Binding-site contacts:
Ligand atom O3G contacts residue SER49 of chain 1.A at 3.1 Å (h-bond).
Ligand atom N3B contacts residue SER49 of chain 1.A at 2.9 Å (h-bond).
Ligand atom O2G contacts residue MG1 of chain 1.F at 2.0 Å.
Ligand atom O2G contacts residue THR164 of chain 1.A at 3.2 Å (h-bond).
Ligand atom O3G contacts residue GLY166 of chain 1.A at 3.6 Å.
Ligand atom O1G contacts residue GLY256 of chain 1.A at 3.5 Å (h-bond).
Ligand atom O2A contacts residue MG1 of chain 1.F at 3.5 Å.
Ligand atom O3G contacts residue THR164 of chain 1.A at 2.6 Å (h-bond).
Ligand atom O5' contacts residue GLY256 of chain 1.A at 3.5 Å (h-bond).
Ligand atom O3G contacts residue ALA165 of chain 1.A at 3.0 Å (h-bond).
Ligand atom N1 contacts residue ALA472 of chain 1.A at 3.7 Å.
Ligand atom O3A contacts residue GLY256 of chain 1.A at 3.1 Å (h-bond).
Ligand atom O2B contacts residue ARG53 of chain 1.A at 3.0 Å (salt-bridge).
Ligand atom C5 contacts residue GLY469 of chain 1.A at 3.7 Å.
Ligand atom O1G contacts residue GLY255 of chain 1.A at 3.8 Å.
Ligand atom PB contacts residue SER50 of chain 1.A at 3.7 Å.
Ligand atom N7 contacts residue GLY468 of chain 1.A at 3.8 Å.
Ligand atom N6 contacts residue ALA472 of chain 1.A at 3.5 Å.
Ligand atom PG contacts residue THR164 of chain 1.A at 3.4 Å.
Ligand atom O5' contacts residue GLY255 of chain 1.A at 3.7 Å.
Ligand atom O3A contacts residue SER50 of chain 1.A at 3.4 Å (h-bond).
Ligand atom O1B contacts residue SER50 of chain 1.A at 2.7 Å (h-bond).
Ligand atom PB contacts residue ARG53 of chain 1.A at 3.8 Å.
Ligand atom O2B contacts residue MG1 of chain 1.F at 2.4 Å.
Ligand atom O1B contacts residue SER49 of chain 1.A at 3.2 Å (h-bond).
Ligand atom C2 contacts residue LEU529 of chain 1.A at 3.5 Å (hydrophobic).
Ligand atom O1B contacts residue ARG53 of chain 1.A at 3.1 Å (salt-bridge).
Ligand atom O1A contacts residue ARG53 of chain 1.A at 3.7 Å.
Ligand atom PG contacts residue MG1 of chain 1.F at 3.4 Å.
Ligand atom O1B contacts residue GLY48 of chain 1.A at 3.5 Å.
Ligand atom N3B contacts residue GLY256 of chain 1.A at 3.2 Å (h-bond).
Ligand atom O1A contacts residue ARG84 of chain 1.A at 2.8 Å (salt-bridge).
Ligand atom O4' contacts residue MET305 of chain 1.A at 3.4 Å.
Ligand atom PB contacts residue SER49 of chain 1.A at 3.8 Å.
Ligand atom O1G contacts residue ALA257 of chain 1.A at 3.5 Å (h-bond).
Ligand atom PB contacts residue MG1 of chain 1.F at 3.8 Å.
Ligand atom O2G contacts residue GLU212 of chain 1.A at 3.2 Å (salt-bridge).
Ligand atom O1G contacts residue SER258 of chain 1.A at 3.3 Å (h-bond).
Ligand atom O1A contacts residue SER50 of chain 1.A at 3.6 Å (h-bond).
Ligand atom O2A contacts residue GLY255 of chain 1.A at 3.8 Å.

The protein below binds the small molecule below.
Small molecule (SMILES): Nc1ncnc2c1ncn2[C@@H]1O[C@H](CO[P](=O)(O)O[P](=O)(O)NP(=O)(O)O)[C@@H](O)[C@H]1O

Sequence of chain 1.A:
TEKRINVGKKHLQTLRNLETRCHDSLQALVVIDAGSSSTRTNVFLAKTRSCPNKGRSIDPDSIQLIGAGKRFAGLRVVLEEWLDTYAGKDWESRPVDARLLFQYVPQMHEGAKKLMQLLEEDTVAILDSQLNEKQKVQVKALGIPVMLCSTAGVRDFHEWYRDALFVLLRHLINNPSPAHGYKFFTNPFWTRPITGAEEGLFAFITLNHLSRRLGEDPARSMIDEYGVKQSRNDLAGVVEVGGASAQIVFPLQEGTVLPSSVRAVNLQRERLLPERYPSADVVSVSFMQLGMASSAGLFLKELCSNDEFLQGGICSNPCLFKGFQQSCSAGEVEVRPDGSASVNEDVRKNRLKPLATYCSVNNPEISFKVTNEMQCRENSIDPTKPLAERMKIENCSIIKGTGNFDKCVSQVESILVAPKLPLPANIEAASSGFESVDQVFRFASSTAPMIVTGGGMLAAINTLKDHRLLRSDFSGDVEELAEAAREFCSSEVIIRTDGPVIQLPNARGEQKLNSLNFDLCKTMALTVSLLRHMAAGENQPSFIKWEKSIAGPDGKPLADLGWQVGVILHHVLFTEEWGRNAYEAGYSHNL